Binding-site contacts:
Ligand atom O5 contacts residue ASN186 of chain 1.B at 2.4 Å (h-bond).
Ligand atom C7 contacts residue ASN186 of chain 1.B at 3.5 Å.
Ligand atom C4 contacts residue ASN186 of chain 1.B at 4.2 Å.
Ligand atom O7 contacts residue ASN186 of chain 1.B at 3.6 Å.
Ligand atom N2 contacts residue ASN186 of chain 1.B at 2.9 Å (h-bond).
Ligand atom C3 contacts residue ASN186 of chain 1.B at 3.8 Å.
Ligand atom C1 contacts residue ASN186 of chain 1.B at 1.4 Å.
Ligand atom C5 contacts residue ASN186 of chain 1.B at 3.7 Å.
Ligand atom C2 contacts residue ASN186 of chain 1.B at 2.5 Å.

Sequence of chain 1.B:
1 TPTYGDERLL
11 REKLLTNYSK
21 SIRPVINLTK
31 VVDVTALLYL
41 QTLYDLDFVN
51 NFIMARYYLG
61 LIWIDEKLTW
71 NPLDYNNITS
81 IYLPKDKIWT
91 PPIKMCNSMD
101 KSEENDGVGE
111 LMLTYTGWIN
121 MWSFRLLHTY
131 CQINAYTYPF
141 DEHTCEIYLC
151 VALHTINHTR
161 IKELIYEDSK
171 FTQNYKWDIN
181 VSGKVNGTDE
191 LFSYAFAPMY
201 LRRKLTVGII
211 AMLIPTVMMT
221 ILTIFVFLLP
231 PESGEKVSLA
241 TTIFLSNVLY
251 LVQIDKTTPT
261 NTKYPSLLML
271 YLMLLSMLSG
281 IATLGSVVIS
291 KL

This small molecule binds to this protein.
Small molecule (SMILES): CC(=O)N[C@@H]1[C@@H](O)[C@H](O)[C@@H](CO)O[C@H]1O